Sequence of chain 1.C:
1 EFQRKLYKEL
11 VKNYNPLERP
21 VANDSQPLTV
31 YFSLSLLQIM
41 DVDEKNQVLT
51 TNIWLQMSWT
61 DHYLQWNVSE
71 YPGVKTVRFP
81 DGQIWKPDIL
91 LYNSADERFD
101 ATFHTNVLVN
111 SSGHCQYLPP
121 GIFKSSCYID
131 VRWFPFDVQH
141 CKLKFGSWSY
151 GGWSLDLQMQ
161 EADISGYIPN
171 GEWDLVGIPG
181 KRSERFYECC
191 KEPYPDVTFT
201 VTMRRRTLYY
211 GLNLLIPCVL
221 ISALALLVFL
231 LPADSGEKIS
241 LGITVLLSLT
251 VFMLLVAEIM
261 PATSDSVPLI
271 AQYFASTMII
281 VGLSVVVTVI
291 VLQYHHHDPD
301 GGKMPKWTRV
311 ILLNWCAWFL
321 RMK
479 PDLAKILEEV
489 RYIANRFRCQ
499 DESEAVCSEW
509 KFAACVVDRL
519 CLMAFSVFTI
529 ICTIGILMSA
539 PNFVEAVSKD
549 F

A small-molecule ligand and the protein it binds are described below.
Small molecule (SMILES): COCC(CCO[C@H]1CC[C@@]2(C)C(=CC[C@H]3[C@@H]4C[C@@H]5O[C@]6(CC[C@@H](C)CO6)[C@@H](C)[C@@H]5[C@@]4(C)CC[C@@H]32)C1)COC

Binding-site contacts:
Ligand atom O80 contacts residue ALA522 of chain 1.C at 3.8 Å.
Ligand atom C24 contacts residue TRP318 of chain 1.C at 4.4 Å (hydrophobic).
Ligand atom C78 contacts residue ALA522 of chain 1.C at 4.0 Å (hydrophobic).
Ligand atom C22 contacts residue TRP315 of chain 1.C at 3.7 Å (hydrophobic).
Ligand atom C19 contacts residue CYS316 of chain 1.C at 4.3 Å (hydrophobic).
Ligand atom C10 contacts residue LEU518 of chain 1.C at 4.1 Å (hydrophobic).
Ligand atom C50 contacts residue TRP315 of chain 1.C at 4.1 Å (hydrophobic).
Ligand atom C19 contacts residue TRP315 of chain 1.C at 4.1 Å (hydrophobic).
Ligand atom O20 contacts residue TRP315 of chain 1.C at 4.1 Å.
Ligand atom C01 contacts residue PHE319 of chain 1.C at 4.2 Å (hydrophobic).
Ligand atom C81 contacts residue PHE526 of chain 1.C at 3.3 Å (hydrophobic).
Ligand atom C23 contacts residue TRP315 of chain 1.C at 4.2 Å (hydrophobic).
Ligand atom C19 contacts residue PHE319 of chain 1.C at 3.9 Å (hydrophobic).
Ligand atom C18 contacts residue TRP318 of chain 1.C at 3.9 Å (hydrophobic).
Ligand atom C81 contacts residue VAL525 of chain 1.C at 4.4 Å (hydrophobic).
Ligand atom C10 contacts residue PHE319 of chain 1.C at 3.8 Å (hydrophobic).
Ligand atom C74 contacts residue MET521 of chain 1.C at 4.4 Å (hydrophobic).
Ligand atom O49 contacts residue TRP315 of chain 1.C at 3.7 Å.
Ligand atom C12 contacts residue PHE319 of chain 1.C at 3.8 Å (hydrophobic).
Ligand atom C75 contacts residue ALA522 of chain 1.C at 4.0 Å (hydrophobic).
Ligand atom C79 contacts residue PHE526 of chain 1.C at 4.5 Å (hydrophobic).
Ligand atom C79 contacts residue ALA522 of chain 1.C at 4.0 Å (hydrophobic).
Ligand atom C09 contacts residue PHE319 of chain 1.C at 3.5 Å (hydrophobic).
Ligand atom C75 contacts residue LEU518 of chain 1.C at 4.0 Å (hydrophobic).
Ligand atom C75 contacts residue MET521 of chain 1.C at 3.8 Å (hydrophobic).
Ligand atom C21 contacts residue TRP318 of chain 1.C at 4.2 Å (hydrophobic).
Ligand atom C78 contacts residue PHE526 of chain 1.C at 3.7 Å (hydrophobic).
Ligand atom C77 contacts residue ALA522 of chain 1.C at 4.0 Å (hydrophobic).
Ligand atom C78 contacts residue VAL525 of chain 1.C at 4.5 Å (hydrophobic).
Ligand atom C18 contacts residue TRP315 of chain 1.C at 3.8 Å (hydrophobic).
Ligand atom C17 contacts residue TRP315 of chain 1.C at 3.8 Å (hydrophobic).
Ligand atom C24 contacts residue TRP315 of chain 1.C at 3.8 Å (hydrophobic).
Ligand atom C26 contacts residue TRP318 of chain 1.C at 4.3 Å (hydrophobic).
Ligand atom C21 contacts residue TRP315 of chain 1.C at 3.7 Å (hydrophobic).
Ligand atom C77 contacts residue VAL525 of chain 1.C at 3.9 Å (hydrophobic).